Sequence of chain 1.T:
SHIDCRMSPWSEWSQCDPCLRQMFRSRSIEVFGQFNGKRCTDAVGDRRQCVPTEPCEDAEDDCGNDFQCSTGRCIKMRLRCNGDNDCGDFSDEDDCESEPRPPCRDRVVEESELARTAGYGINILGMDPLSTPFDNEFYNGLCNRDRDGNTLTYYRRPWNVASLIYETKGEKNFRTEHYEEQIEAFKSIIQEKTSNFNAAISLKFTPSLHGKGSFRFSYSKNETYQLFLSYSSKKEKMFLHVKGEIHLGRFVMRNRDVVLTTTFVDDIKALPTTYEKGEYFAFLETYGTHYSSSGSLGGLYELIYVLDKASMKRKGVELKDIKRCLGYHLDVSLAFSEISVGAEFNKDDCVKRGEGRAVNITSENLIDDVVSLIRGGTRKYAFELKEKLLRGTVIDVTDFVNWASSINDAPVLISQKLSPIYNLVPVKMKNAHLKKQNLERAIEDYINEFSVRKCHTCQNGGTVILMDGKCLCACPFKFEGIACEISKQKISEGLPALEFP

The protein below binds the small molecule below.
Small molecule (SMILES): CC(=O)N[C@H]1[C@H](O[C@H]2[C@H](O)[C@@H](NC(C)=O)CO[C@@H]2CO)O[C@H](CO)[C@@H](O)[C@@H]1O

Binding-site contacts:
Ligand atom O6 contacts residue GLU201 of chain 1.U at 3.0 Å (salt-bridge).
Ligand atom O7 contacts residue ILE395 of chain 1.T at 4.1 Å.
Ligand atom C5 contacts residue GLU201 of chain 1.U at 3.1 Å.
Ligand atom C2 contacts residue LYS349 of chain 1.T at 4.0 Å.
Ligand atom O7 contacts residue ARG348 of chain 1.T at 4.5 Å.
Ligand atom C6 contacts residue GLU201 of chain 1.U at 2.6 Å.
Ligand atom C5 contacts residue GLN199 of chain 1.U at 4.3 Å.
Ligand atom C1 contacts residue ASN394 of chain 1.T at 1.4 Å.
Ligand atom N2 contacts residue LYS349 of chain 1.T at 3.5 Å.
Ligand atom C5 contacts residue ASN394 of chain 1.T at 3.6 Å.
Ligand atom O7 contacts residue ASN394 of chain 1.T at 4.0 Å.
Ligand atom C8 contacts residue ARG348 of chain 1.T at 3.3 Å.
Ligand atom C8 contacts residue ILE395 of chain 1.T at 4.3 Å (hydrophobic).
Ligand atom O6 contacts residue GLN199 of chain 1.U at 3.6 Å.
Ligand atom C7 contacts residue LYS349 of chain 1.T at 4.2 Å.
Ligand atom C7 contacts residue ARG348 of chain 1.T at 4.1 Å.
Ligand atom N2 contacts residue ASN394 of chain 1.T at 3.0 Å (h-bond).
Ligand atom O5 contacts residue ASN394 of chain 1.T at 2.3 Å (h-bond).
Ligand atom O7 contacts residue LYS349 of chain 1.T at 3.7 Å.
Ligand atom O7 contacts residue THR396 of chain 1.T at 3.1 Å (h-bond).
Ligand atom C4 contacts residue ASN394 of chain 1.T at 4.1 Å.
Ligand atom C7 contacts residue THR396 of chain 1.T at 4.1 Å.
Ligand atom C8 contacts residue LYS349 of chain 1.T at 3.5 Å.
Ligand atom C1 contacts residue GLU201 of chain 1.U at 3.9 Å.
Ligand atom C2 contacts residue ASN394 of chain 1.T at 2.4 Å.
Ligand atom C6 contacts residue GLN199 of chain 1.U at 4.3 Å.
Ligand atom O5 contacts residue GLU201 of chain 1.U at 2.8 Å (salt-bridge).
Ligand atom C8 contacts residue LYS347 of chain 1.T at 3.9 Å.
Ligand atom C3 contacts residue ASN394 of chain 1.T at 3.8 Å.
Ligand atom C7 contacts residue ASN394 of chain 1.T at 3.8 Å.

Sequence of chain 1.U:
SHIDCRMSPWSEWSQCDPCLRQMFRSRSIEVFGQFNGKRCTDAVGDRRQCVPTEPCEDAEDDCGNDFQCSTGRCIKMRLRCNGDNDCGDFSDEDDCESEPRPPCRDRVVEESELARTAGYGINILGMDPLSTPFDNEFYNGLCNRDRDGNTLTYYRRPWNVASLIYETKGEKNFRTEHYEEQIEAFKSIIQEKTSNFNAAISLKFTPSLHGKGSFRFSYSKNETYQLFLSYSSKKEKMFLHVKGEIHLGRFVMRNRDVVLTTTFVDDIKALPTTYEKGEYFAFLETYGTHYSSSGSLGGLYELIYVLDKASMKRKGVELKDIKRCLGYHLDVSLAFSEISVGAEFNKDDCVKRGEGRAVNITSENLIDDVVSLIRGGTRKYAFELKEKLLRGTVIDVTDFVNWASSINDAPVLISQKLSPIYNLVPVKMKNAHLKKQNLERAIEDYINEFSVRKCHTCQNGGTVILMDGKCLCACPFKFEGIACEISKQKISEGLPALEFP